Binding-site contacts:
Ligand atom C5 contacts residue TRP96 of chain 1.D at 3.6 Å (hydrophobic).
Ligand atom C3 contacts residue TYR59 of chain 1.C at 3.6 Å (hydrophobic).
Ligand atom C2 contacts residue TYR59 of chain 1.C at 3.2 Å (hydrophobic).
Ligand atom O5 contacts residue ASN36 of chain 1.E at 2.8 Å (h-bond).
Ligand atom O7 contacts residue PHE4 of chain 1.E at 3.0 Å (h-bond).
Ligand atom C8 contacts residue PHE4 of chain 1.E at 3.2 Å (hydrophobic).
Ligand atom C3 contacts residue GLN61 of chain 1.C at 3.4 Å.
Ligand atom N2 contacts residue ASN36 of chain 1.E at 3.7 Å.
Ligand atom O6 contacts residue PRO97 of chain 1.D at 3.6 Å.
Ligand atom C8 contacts residue LEU34 of chain 1.E at 3.4 Å (hydrophobic).
Ligand atom N2 contacts residue GLN61 of chain 1.C at 3.2 Å (h-bond).
Ligand atom O3 contacts residue TRP46 of chain 1.C at 3.5 Å.
Ligand atom O2 contacts residue ALA60 of chain 1.C at 3.5 Å.
Ligand atom O2 contacts residue GLN61 of chain 1.C at 3.9 Å.
Ligand atom C5 contacts residue ASN36 of chain 1.E at 3.5 Å.
Ligand atom O2 contacts residue TYR59 of chain 1.C at 2.9 Å (h-bond).
Ligand atom O6 contacts residue TYR35 of chain 1.E at 3.4 Å (h-bond).
Ligand atom O4 contacts residue THR58 of chain 1.C at 3.7 Å.
Ligand atom C4 contacts residue TRP96 of chain 1.D at 3.5 Å (hydrophobic).
Ligand atom C2 contacts residue GLN61 of chain 1.C at 3.7 Å.
Ligand atom C6 contacts residue ASN36 of chain 1.E at 3.4 Å.
Ligand atom O3 contacts residue GLN61 of chain 1.C at 3.5 Å (h-bond).
Ligand atom C3 contacts residue ASN36 of chain 1.E at 3.4 Å.
Ligand atom C7 contacts residue PHE4 of chain 1.E at 3.4 Å (hydrophobic).
Ligand atom O7 contacts residue ASP5 of chain 1.E at 3.2 Å (salt-bridge).
Ligand atom O3 contacts residue THR58 of chain 1.C at 4.0 Å.
Ligand atom C1 contacts residue GLN61 of chain 1.C at 4.0 Å.
Ligand atom C8 contacts residue PHE8 of chain 1.E at 3.7 Å (hydrophobic).
Ligand atom O3 contacts residue ALA60 of chain 1.C at 3.9 Å.
Ligand atom C2 contacts residue ASN9 of chain 1.E at 4.1 Å.
Ligand atom O4 contacts residue ASN36 of chain 1.E at 3.8 Å.
Ligand atom C6 contacts residue TRP96 of chain 1.D at 3.6 Å (hydrophobic).
Ligand atom O3 contacts residue TRP96 of chain 1.D at 4.0 Å.
Ligand atom C1 contacts residue ASN36 of chain 1.E at 3.7 Å.
Ligand atom C4 contacts residue ASN36 of chain 1.E at 4.0 Å.
Ligand atom O3 contacts residue ASN36 of chain 1.E at 2.9 Å (h-bond).
Ligand atom O5 contacts residue ASN9 of chain 1.E at 3.1 Å (h-bond).
Ligand atom O6 contacts residue ASN36 of chain 1.E at 2.6 Å (h-bond).
Ligand atom C1 contacts residue ASN9 of chain 1.E at 3.0 Å.
Ligand atom O3 contacts residue TYR59 of chain 1.C at 2.8 Å (h-bond).

Sequence of chain 1.C:
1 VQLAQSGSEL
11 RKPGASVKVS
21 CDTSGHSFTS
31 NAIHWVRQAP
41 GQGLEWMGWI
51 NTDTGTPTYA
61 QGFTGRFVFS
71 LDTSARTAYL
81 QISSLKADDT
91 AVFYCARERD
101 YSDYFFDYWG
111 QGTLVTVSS

This protein binds this small molecule.
Small molecule (SMILES): CC(=O)N[C@H]1[C@H](O[C@H]2[C@H](O)[C@@H](NC(C)=O)CO[C@@H]2CO[C@@H]2O[C@@H](C)[C@@H](O)[C@@H](O)[C@@H]2O)O[C@H](CO)[C@@H](O)[C@@H]1O

Sequence of chain 1.E:
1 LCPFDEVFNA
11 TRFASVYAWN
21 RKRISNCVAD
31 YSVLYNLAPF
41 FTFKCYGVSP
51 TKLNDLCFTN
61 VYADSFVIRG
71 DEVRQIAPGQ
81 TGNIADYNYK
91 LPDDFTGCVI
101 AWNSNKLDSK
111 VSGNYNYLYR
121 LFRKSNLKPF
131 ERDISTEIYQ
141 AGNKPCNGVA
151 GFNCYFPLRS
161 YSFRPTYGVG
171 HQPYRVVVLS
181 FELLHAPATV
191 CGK

Sequence of chain 1.D:
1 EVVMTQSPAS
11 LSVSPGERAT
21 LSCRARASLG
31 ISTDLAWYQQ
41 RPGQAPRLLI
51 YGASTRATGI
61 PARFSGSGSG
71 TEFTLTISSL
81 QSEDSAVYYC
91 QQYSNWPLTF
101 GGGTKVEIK